Binding-site contacts:
Ligand atom CAM contacts residue GLN414 of chain 1.B at 3.9 Å.
Ligand atom SBM contacts residue GLN439 of chain 1.B at 3.8 Å.
Ligand atom CAR contacts residue GLN414 of chain 1.B at 3.6 Å.
Ligand atom OAE contacts residue GLN439 of chain 1.B at 3.3 Å.
Ligand atom CBK contacts residue GLN414 of chain 1.B at 4.0 Å.
Ligand atom CBA contacts residue ARG392 of chain 1.B at 3.5 Å.
Ligand atom CAS contacts residue LYS419 of chain 1.B at 3.8 Å.
Ligand atom CBI contacts residue GLN414 of chain 1.B at 3.7 Å.
Ligand atom OAB contacts residue LEU391 of chain 1.B at 4.0 Å.
Ligand atom OAB contacts residue ARG393 of chain 1.B at 3.2 Å (salt-bridge).
Ligand atom OAJ contacts residue MET221 of chain 1.B at 3.4 Å.
Ligand atom CAM contacts residue TRP417 of chain 1.B at 3.3 Å (hydrophobic).
Ligand atom OAH contacts residue LYS419 of chain 1.B at 2.9 Å (salt-bridge).
Ligand atom CAA contacts residue ARG392 of chain 1.B at 3.8 Å.
Ligand atom OAC contacts residue ARG392 of chain 1.B at 3.4 Å (salt-bridge).
Ligand atom CBE contacts residue ARG392 of chain 1.B at 3.6 Å.
Ligand atom OAF contacts residue ARG392 of chain 1.B at 3.7 Å.
Ligand atom CBF contacts residue LYS419 of chain 1.B at 3.9 Å.
Ligand atom CAV contacts residue ARG392 of chain 1.B at 3.6 Å.
Ligand atom CAL contacts residue TYR341 of chain 1.B at 3.5 Å (hydrophobic).
Ligand atom OAB contacts residue ARG392 of chain 1.B at 2.6 Å (salt-bridge).
Ligand atom CAO contacts residue ARG392 of chain 1.B at 3.8 Å.
Ligand atom CBD contacts residue ARG392 of chain 1.B at 3.4 Å.
Ligand atom OAK contacts residue MET219 of chain 1.B at 2.8 Å (h-bond).
Ligand atom CAZ contacts residue ARG392 of chain 1.B at 3.7 Å.
Ligand atom CBB contacts residue ARG392 of chain 1.B at 3.6 Å.
Ligand atom CAP contacts residue TYR341 of chain 1.B at 3.7 Å (hydrophobic).
Ligand atom OAI contacts residue LEU169 of chain 1.B at 3.3 Å.
Ligand atom CAW contacts residue ARG393 of chain 1.B at 3.8 Å.
Ligand atom CAQ contacts residue ARG392 of chain 1.B at 3.6 Å.
Ligand atom OAD contacts residue GLN439 of chain 1.B at 3.2 Å.
Ligand atom CAU contacts residue TRP417 of chain 1.B at 3.7 Å (hydrophobic).
Ligand atom OAE contacts residue ARG436 of chain 1.B at 2.9 Å (salt-bridge).
Ligand atom OAF contacts residue GLN414 of chain 1.B at 3.9 Å.
Ligand atom CAU contacts residue ARG436 of chain 1.B at 4.0 Å.
Ligand atom OAH contacts residue THR418 of chain 1.B at 3.3 Å (h-bond).
Ligand atom OAJ contacts residue ARG393 of chain 1.B at 3.9 Å.
Ligand atom CAR contacts residue PHE29 of chain 1.B at 3.7 Å (hydrophobic).
Ligand atom OAJ contacts residue LEU391 of chain 1.B at 3.8 Å.
Ligand atom CBK contacts residue LYS419 of chain 1.B at 3.9 Å.

A protein and the small-molecule ligand that binds it are described below.
Small molecule (SMILES): Cc1ccc(C(=O)Nc2ccc(S(=O)(=O)O)c3cccc(S(=O)(=O)O)c23)cc1NC(=O)c1cccc([N+](=O)[O-])c1

Sequence of chain 1.B:
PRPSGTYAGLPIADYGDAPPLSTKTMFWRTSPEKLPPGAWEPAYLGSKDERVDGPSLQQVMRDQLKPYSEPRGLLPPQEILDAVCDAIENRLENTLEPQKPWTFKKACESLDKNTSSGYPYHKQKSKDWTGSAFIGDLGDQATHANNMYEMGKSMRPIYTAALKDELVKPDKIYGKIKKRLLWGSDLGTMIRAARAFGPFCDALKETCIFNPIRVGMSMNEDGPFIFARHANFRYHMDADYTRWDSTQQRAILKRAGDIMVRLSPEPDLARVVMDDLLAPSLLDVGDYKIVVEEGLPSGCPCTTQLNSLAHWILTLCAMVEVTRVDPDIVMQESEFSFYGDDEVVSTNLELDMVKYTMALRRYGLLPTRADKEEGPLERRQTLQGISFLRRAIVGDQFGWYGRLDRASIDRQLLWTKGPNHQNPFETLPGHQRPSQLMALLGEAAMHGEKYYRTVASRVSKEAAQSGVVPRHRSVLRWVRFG